Binding-site contacts:
Ligand atom OXT contacts residue LEU182 of chain 1.D at 4.1 Å.
Ligand atom CA contacts residue VAL174 of chain 1.D at 4.1 Å (hydrophobic).
Ligand atom C contacts residue SER183 of chain 1.D at 4.3 Å.
Ligand atom N contacts residue THR183 of chain 1.C at 3.3 Å.
Ligand atom CA contacts residue THR183 of chain 1.C at 3.7 Å.
Ligand atom O contacts residue SER183 of chain 1.D at 3.3 Å.
Ligand atom OXT contacts residue SER181 of chain 1.D at 3.2 Å (h-bond).
Ligand atom N contacts residue SER181 of chain 1.C at 3.0 Å (h-bond).
Ligand atom OXT contacts residue THR183 of chain 1.C at 3.6 Å.
Ligand atom CA contacts residue LEU165 of chain 1.C at 3.6 Å (hydrophobic).
Ligand atom O contacts residue LEU146 of chain 1.D at 4.2 Å.
Ligand atom O contacts residue THR183 of chain 1.C at 3.7 Å.
Ligand atom N contacts residue LEU165 of chain 1.C at 2.7 Å (h-bond).
Ligand atom O contacts residue LEU182 of chain 1.D at 3.7 Å.
Ligand atom C contacts residue LEU146 of chain 1.D at 4.3 Å (hydrophobic).
Ligand atom CA contacts residue SER181 of chain 1.C at 3.8 Å.
Ligand atom N contacts residue SER167 of chain 1.C at 3.8 Å.
Ligand atom O contacts residue SER181 of chain 1.C at 3.0 Å (h-bond).
Ligand atom N contacts residue SER182 of chain 1.C at 4.2 Å.
Ligand atom C contacts residue SER181 of chain 1.C at 3.8 Å.
Ligand atom OXT contacts residue LEU146 of chain 1.D at 3.6 Å.
Ligand atom C contacts residue SER181 of chain 1.D at 4.2 Å.
Ligand atom O contacts residue VAL171 of chain 1.D at 3.9 Å.
Ligand atom CA contacts residue SER167 of chain 1.C at 3.8 Å.
Ligand atom C contacts residue THR183 of chain 1.C at 3.4 Å.
Ligand atom N contacts residue ASN166 of chain 1.C at 4.0 Å.
Ligand atom C contacts residue LEU182 of chain 1.D at 4.2 Å (hydrophobic).

This protein binds this small molecule.
Small molecule (SMILES): NCC(=O)O

Sequence of chain 1.C:
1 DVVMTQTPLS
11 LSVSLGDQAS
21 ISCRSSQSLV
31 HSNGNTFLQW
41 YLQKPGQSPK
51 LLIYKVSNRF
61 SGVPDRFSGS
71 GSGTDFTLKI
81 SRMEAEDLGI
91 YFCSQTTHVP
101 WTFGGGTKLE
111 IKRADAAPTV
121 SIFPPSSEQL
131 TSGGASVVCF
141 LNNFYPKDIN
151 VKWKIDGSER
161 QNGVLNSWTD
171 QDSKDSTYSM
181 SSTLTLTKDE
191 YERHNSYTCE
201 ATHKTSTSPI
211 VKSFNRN

Sequence of chain 1.D:
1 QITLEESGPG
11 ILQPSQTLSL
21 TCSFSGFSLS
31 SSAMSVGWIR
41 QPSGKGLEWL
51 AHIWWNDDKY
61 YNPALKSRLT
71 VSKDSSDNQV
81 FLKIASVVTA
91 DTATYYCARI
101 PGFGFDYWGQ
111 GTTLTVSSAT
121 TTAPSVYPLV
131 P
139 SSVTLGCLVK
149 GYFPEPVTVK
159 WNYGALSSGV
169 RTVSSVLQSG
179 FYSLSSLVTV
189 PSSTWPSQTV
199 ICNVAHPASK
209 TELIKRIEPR